Binding-site contacts:
Ligand atom C1 contacts residue GLY40 of chain 2.A at 3.9 Å.
Ligand atom C27 contacts residue ARG82 of chain 2.A at 3.4 Å.
Ligand atom C26 contacts residue GLY40 of chain 2.A at 3.9 Å.
Ligand atom N3 contacts residue ASP226 of chain 2.A at 2.6 Å (salt-bridge).
Ligand atom C4 contacts residue ASP38 of chain 2.A at 3.5 Å.
Ligand atom C4 contacts residue ASP226 of chain 2.A at 3.6 Å.
Ligand atom C4 contacts residue ALA229 of chain 2.A at 3.9 Å (hydrophobic).
Ligand atom N7 contacts residue GLY228 of chain 2.A at 3.9 Å.
Ligand atom C6 contacts residue ASP38 of chain 2.A at 3.8 Å.
Ligand atom C27 contacts residue TYR83 of chain 2.A at 3.8 Å (hydrophobic).
Ligand atom C20 contacts residue GLN19 of chain 2.A at 3.7 Å.
Ligand atom N25 contacts residue GLY40 of chain 2.A at 3.1 Å (h-bond).
Ligand atom C16 contacts residue PHE124 of chain 2.A at 3.9 Å (hydrophobic).
Ligand atom N3 contacts residue GLY40 of chain 2.A at 3.9 Å.
Ligand atom C30 contacts residue GLY40 of chain 2.A at 3.6 Å.
Ligand atom C29 contacts residue ARG82 of chain 2.A at 3.8 Å.
Ligand atom C9 contacts residue THR85 of chain 2.A at 3.4 Å.
Ligand atom C15 contacts residue TYR83 of chain 2.A at 3.7 Å (hydrophobic).
Ligand atom C5 contacts residue ASP38 of chain 2.A at 3.5 Å.
Ligand atom C1 contacts residue ASP38 of chain 2.A at 3.4 Å.
Ligand atom C4 contacts residue GLY228 of chain 2.A at 3.5 Å.
Ligand atom C2 contacts residue GLY40 of chain 2.A at 3.8 Å.
Ligand atom C17 contacts residue PHE124 of chain 2.A at 3.6 Å (hydrophobic).
Ligand atom O13 contacts residue THR85 of chain 2.A at 2.6 Å (h-bond).
Ligand atom C14 contacts residue ASP38 of chain 2.A at 3.8 Å.
Ligand atom C14 contacts residue VAL127 of chain 2.A at 3.8 Å (hydrophobic).
Ligand atom C2 contacts residue ASP38 of chain 2.A at 3.7 Å.
Ligand atom O24 contacts residue SER84 of chain 2.A at 2.8 Å (h-bond).
Ligand atom C6 contacts residue TYR83 of chain 2.A at 3.5 Å (hydrophobic).
Ligand atom C18 contacts residue PHE124 of chain 2.A at 3.9 Å (hydrophobic).
Ligand atom C29 contacts residue ILE137 of chain 2.A at 3.7 Å (hydrophobic).
Ligand atom CL1 contacts residue PHE119 of chain 2.A at 3.5 Å.
Ligand atom C8 contacts residue THR85 of chain 2.A at 3.8 Å.
Ligand atom O24 contacts residue TYR83 of chain 2.A at 3.2 Å.
Ligand atom C19 contacts residue GLN19 of chain 2.A at 3.6 Å.
Ligand atom C1 contacts residue TYR83 of chain 2.A at 3.7 Å (hydrophobic).
Ligand atom C2 contacts residue ASP226 of chain 2.A at 3.1 Å.
Ligand atom CL1 contacts residue PRO118 of chain 2.A at 3.7 Å.
Ligand atom N3 contacts residue ASP38 of chain 2.A at 2.8 Å (salt-bridge).
Ligand atom C23 contacts residue TYR83 of chain 2.A at 3.5 Å (hydrophobic).

Sequence of chain 2.A:
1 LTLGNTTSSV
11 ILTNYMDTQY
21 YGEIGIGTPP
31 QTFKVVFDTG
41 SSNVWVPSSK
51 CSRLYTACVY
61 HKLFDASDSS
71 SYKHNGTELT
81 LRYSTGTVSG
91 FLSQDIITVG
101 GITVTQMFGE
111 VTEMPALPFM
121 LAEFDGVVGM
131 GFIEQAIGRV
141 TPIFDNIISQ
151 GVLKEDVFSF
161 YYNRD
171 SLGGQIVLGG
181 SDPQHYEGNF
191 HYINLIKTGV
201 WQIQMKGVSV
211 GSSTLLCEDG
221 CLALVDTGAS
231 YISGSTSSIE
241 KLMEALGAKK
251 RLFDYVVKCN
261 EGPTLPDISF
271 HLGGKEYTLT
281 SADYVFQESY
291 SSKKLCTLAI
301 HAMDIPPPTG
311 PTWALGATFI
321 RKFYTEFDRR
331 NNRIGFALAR

The small molecule below binds the protein below.
Small molecule (SMILES): CC(C)CCNC(=O)[C@@H]1CNC[C@H](N2CC(=O)N(c3ccccc3Cl)CC2(C)C)C1